Sequence of chain 60.E:
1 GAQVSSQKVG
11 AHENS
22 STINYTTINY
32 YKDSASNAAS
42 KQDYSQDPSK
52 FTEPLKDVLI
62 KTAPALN

Binding-site contacts:
Ligand atom OE2 contacts residue VAL4 of chain 60.E at 3.6 Å.
Ligand atom O contacts residue GLN3 of chain 60.E at 3.1 Å (h-bond).
Ligand atom OE1 contacts residue ASN25 of chain 60.E at 4.4 Å.
Ligand atom N contacts residue VAL4 of chain 60.E at 3.0 Å (h-bond).
Ligand atom CA contacts residue ALA2 of chain 60.E at 4.0 Å (hydrophobic).
Ligand atom O contacts residue SER6 of chain 60.E at 4.1 Å.
Ligand atom O contacts residue ALA2 of chain 60.E at 3.9 Å.
Ligand atom CB contacts residue ALA2 of chain 60.E at 4.3 Å (hydrophobic).
Ligand atom CG1 contacts residue GLN3 of chain 60.E at 4.1 Å.
Ligand atom C contacts residue VAL4 of chain 60.E at 3.6 Å (hydrophobic).
Ligand atom C contacts residue VAL4 of chain 60.E at 4.0 Å (hydrophobic).
Ligand atom CB contacts residue GLN3 of chain 60.E at 4.4 Å.
Ligand atom CA contacts residue VAL4 of chain 60.E at 3.5 Å (hydrophobic).
Ligand atom CB contacts residue GLN3 of chain 60.E at 3.4 Å.
Ligand atom C contacts residue ALA2 of chain 60.E at 4.3 Å (hydrophobic).
Ligand atom CA contacts residue GLN3 of chain 60.E at 4.2 Å.
Ligand atom CG2 contacts residue VAL4 of chain 60.E at 3.8 Å (hydrophobic).
Ligand atom C contacts residue VAL4 of chain 60.E at 4.2 Å (hydrophobic).
Ligand atom CA contacts residue ALA2 of chain 60.E at 3.5 Å (hydrophobic).
Ligand atom CG2 contacts residue ALA2 of chain 60.E at 4.0 Å (hydrophobic).
Ligand atom CD contacts residue VAL4 of chain 60.E at 3.8 Å (hydrophobic).
Ligand atom O contacts residue SER5 of chain 60.E at 3.8 Å.
Ligand atom C contacts residue ALA2 of chain 60.E at 3.7 Å (hydrophobic).
Ligand atom CA contacts residue VAL4 of chain 60.E at 4.0 Å (hydrophobic).
Ligand atom CG2 contacts residue SER5 of chain 60.E at 3.7 Å.
Ligand atom N contacts residue ALA2 of chain 60.E at 3.0 Å (h-bond).
Ligand atom CB contacts residue VAL4 of chain 60.E at 4.3 Å (hydrophobic).
Ligand atom O contacts residue VAL4 of chain 60.E at 3.8 Å.
Ligand atom O contacts residue VAL4 of chain 60.E at 2.9 Å (h-bond).
Ligand atom CB contacts residue VAL4 of chain 60.E at 4.5 Å (hydrophobic).
Ligand atom OE1 contacts residue VAL4 of chain 60.E at 3.5 Å.
Ligand atom CG2 contacts residue GLN3 of chain 60.E at 3.4 Å.
Ligand atom C contacts residue GLN3 of chain 60.E at 3.9 Å.
Ligand atom OG contacts residue GLN3 of chain 60.E at 3.3 Å (h-bond).
Ligand atom CB contacts residue ALA2 of chain 60.E at 3.4 Å (hydrophobic).

A protein and the small-molecule ligand that binds it are described below.
Small molecule (SMILES): CC[C@H](C)[C@H](N)C(=O)N[C@@H](CO)C(=O)N[C@@H](CCC(=O)O)C(=O)N[C@H](C=O)C(C)C